Sequence of chain 1.E:
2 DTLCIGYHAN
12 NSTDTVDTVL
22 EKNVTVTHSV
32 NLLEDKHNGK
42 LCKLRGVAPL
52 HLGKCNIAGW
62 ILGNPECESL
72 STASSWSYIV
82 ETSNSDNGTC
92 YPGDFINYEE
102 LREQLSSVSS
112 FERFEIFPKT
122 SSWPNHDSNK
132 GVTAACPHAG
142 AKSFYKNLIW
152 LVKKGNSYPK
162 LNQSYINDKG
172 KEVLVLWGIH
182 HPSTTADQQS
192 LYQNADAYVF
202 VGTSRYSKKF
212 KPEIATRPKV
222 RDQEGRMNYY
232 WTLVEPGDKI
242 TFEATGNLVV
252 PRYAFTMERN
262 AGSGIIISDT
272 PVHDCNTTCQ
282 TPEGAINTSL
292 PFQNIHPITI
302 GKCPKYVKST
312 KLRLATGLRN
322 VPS

The protein below binds the small molecule below.
Small molecule (SMILES): CC(=O)N[C@@H]1[C@@H](O)[C@H](O)[C@@H](CO)O[C@H]1O

Binding-site contacts:
Ligand atom O5 contacts residue ASN24 of chain 1.E at 2.4 Å (h-bond).
Ligand atom O7 contacts residue ASN24 of chain 1.E at 3.1 Å (h-bond).
Ligand atom C2 contacts residue ASN24 of chain 1.E at 2.4 Å.
Ligand atom C1 contacts residue ASN24 of chain 1.E at 1.4 Å.
Ligand atom C8 contacts residue ASN24 of chain 1.E at 4.1 Å.
Ligand atom C3 contacts residue ASN24 of chain 1.E at 3.8 Å.
Ligand atom C7 contacts residue ASN24 of chain 1.E at 3.2 Å.
Ligand atom N2 contacts residue ASN24 of chain 1.E at 2.9 Å (h-bond).
Ligand atom C5 contacts residue ASN24 of chain 1.E at 3.7 Å.
Ligand atom C8 contacts residue LYS23 of chain 1.E at 4.2 Å.
Ligand atom C4 contacts residue ASN24 of chain 1.E at 4.2 Å.